Sequence of chain 2.A:
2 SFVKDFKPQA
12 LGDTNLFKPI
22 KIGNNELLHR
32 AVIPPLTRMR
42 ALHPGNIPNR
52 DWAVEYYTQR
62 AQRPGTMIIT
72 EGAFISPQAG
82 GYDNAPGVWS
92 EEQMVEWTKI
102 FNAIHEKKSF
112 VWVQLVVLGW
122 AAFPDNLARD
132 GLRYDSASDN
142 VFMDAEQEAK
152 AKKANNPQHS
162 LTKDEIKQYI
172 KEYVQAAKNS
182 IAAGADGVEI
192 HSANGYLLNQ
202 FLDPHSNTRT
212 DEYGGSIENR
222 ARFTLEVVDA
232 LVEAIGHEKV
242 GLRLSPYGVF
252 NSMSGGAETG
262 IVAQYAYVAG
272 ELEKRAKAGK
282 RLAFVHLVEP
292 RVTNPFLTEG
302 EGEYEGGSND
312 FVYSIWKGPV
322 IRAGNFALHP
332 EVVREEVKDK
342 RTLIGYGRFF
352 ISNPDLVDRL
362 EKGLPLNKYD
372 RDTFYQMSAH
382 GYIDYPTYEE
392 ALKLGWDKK

Binding-site contacts:
Ligand atom O1 contacts residue HIS192 of chain 2.A at 2.7 Å (h-bond).
Ligand atom C5 contacts residue THR38 of chain 2.A at 3.2 Å.
Ligand atom C6 contacts residue TYR197 of chain 2.A at 3.3 Å (hydrophobic).
Ligand atom C7 contacts residue PHE251 of chain 2.A at 3.9 Å (hydrophobic).
Ligand atom C1 contacts residue TYR197 of chain 2.A at 3.1 Å (hydrophobic).
Ligand atom C9 contacts residue GLY73 of chain 2.A at 4.1 Å.
Ligand atom C6 contacts residue FMN1 of chain 2.M at 3.2 Å.
Ligand atom O1 contacts residue ASN195 of chain 2.A at 2.8 Å (h-bond).
Ligand atom C7 contacts residue ASN195 of chain 2.A at 3.6 Å.
Ligand atom C8 contacts residue FMN1 of chain 2.M at 3.8 Å.
Ligand atom O1 contacts residue TYR197 of chain 2.A at 3.0 Å.
Ligand atom C3 contacts residue TYR376 of chain 2.A at 3.6 Å (hydrophobic).
Ligand atom C8 contacts residue THR38 of chain 2.A at 2.9 Å.
Ligand atom C3 contacts residue PHE297 of chain 2.A at 4.1 Å (hydrophobic).
Ligand atom C2 contacts residue ASN195 of chain 2.A at 4.2 Å.
Ligand atom C4 contacts residue THR38 of chain 2.A at 3.5 Å.
Ligand atom C5 contacts residue FMN1 of chain 2.M at 3.5 Å.
Ligand atom C7 contacts residue FMN1 of chain 2.M at 3.4 Å.
Ligand atom C2 contacts residue FMN1 of chain 2.M at 3.4 Å.
Ligand atom C1 contacts residue FMN1 of chain 2.M at 3.3 Å.
Ligand atom C1 contacts residue ASN195 of chain 2.A at 3.9 Å.
Ligand atom C3 contacts residue FMN1 of chain 2.M at 3.5 Å.
Ligand atom C5 contacts residue TYR197 of chain 2.A at 3.4 Å (hydrophobic).
Ligand atom O1 contacts residue FMN1 of chain 2.M at 3.0 Å.
Ligand atom C4 contacts residue FMN1 of chain 2.M at 3.6 Å.
Ligand atom C3 contacts residue TYR197 of chain 2.A at 3.4 Å (hydrophobic).
Ligand atom C4 contacts residue TYR376 of chain 2.A at 3.3 Å (hydrophobic).
Ligand atom C2 contacts residue TYR197 of chain 2.A at 3.4 Å (hydrophobic).
Ligand atom C6 contacts residue HIS192 of chain 2.A at 3.9 Å.
Ligand atom C4 contacts residue TYR197 of chain 2.A at 3.3 Å (hydrophobic).
Ligand atom C8 contacts residue TYR197 of chain 2.A at 4.2 Å (hydrophobic).
Ligand atom C9 contacts residue VAL117 of chain 2.A at 4.0 Å (hydrophobic).
Ligand atom C1 contacts residue HIS192 of chain 2.A at 3.8 Å.
Ligand atom C6 contacts residue THR38 of chain 2.A at 4.1 Å.
Ligand atom C7 contacts residue PRO296 of chain 2.A at 3.8 Å (hydrophobic).
Ligand atom C9 contacts residue THR38 of chain 2.A at 3.2 Å.
Ligand atom C9 contacts residue FMN1 of chain 2.M at 3.7 Å.
Ligand atom C10 contacts residue TYR83 of chain 2.A at 3.2 Å (hydrophobic).
Ligand atom C10 contacts residue MET40 of chain 2.A at 4.2 Å (hydrophobic).
Ligand atom C10 contacts residue THR38 of chain 2.A at 3.4 Å.

The protein below binds the small molecule below.
Small molecule (SMILES): C=C(C)c1ccc(C)c(O)c1